Sequence of chain 1.B:
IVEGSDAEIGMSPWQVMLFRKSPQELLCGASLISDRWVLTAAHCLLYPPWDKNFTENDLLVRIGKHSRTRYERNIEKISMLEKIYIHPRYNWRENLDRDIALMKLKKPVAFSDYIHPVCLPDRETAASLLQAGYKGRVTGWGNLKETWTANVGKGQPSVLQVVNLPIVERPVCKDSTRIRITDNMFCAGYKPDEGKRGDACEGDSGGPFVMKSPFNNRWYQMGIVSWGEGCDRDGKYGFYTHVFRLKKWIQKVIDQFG

This small molecule binds to this protein.
Small molecule (SMILES): CC(C)C[C@H](NC(=O)[C@@H](N)CC(=O)O)C(=O)N[C@@H](Cc1ccc(OP(=O)(O)O)cc1)C(=O)N[C@@H](CC(=O)O)C(=O)N[C@@H](Cc1ccc(OP(=O)(O)O)cc1)C(=O)N[C@@H](Cc1ccc(OP(=O)(O)O)cc1)C(=O)N1CCC[C@H]1C=O

Binding-site contacts:
Ligand atom CE1 contacts residue PHE244 of chain 1.B at 3.4 Å (hydrophobic).
Ligand atom OH contacts residue PHE244 of chain 1.B at 3.3 Å.
Ligand atom O2P contacts residue LYS248 of chain 1.B at 3.1 Å (salt-bridge).
Ligand atom O contacts residue ARG245 of chain 1.B at 2.8 Å (salt-bridge).
Ligand atom CB contacts residue LYS248 of chain 1.B at 3.8 Å.
Ligand atom CZ contacts residue ARG98 of chain 1.B at 3.7 Å.
Ligand atom O contacts residue ARG245 of chain 1.B at 3.5 Å.
Ligand atom CE2 contacts residue LYS248 of chain 1.B at 3.8 Å.
Ligand atom CE1 contacts residue ARG98 of chain 1.B at 3.3 Å.
Ligand atom P contacts residue LYS247 of chain 1.B at 3.7 Å.
Ligand atom OD1 contacts residue ASN184 of chain 1.B at 3.5 Å (h-bond).
Ligand atom OD2 contacts residue LEU246 of chain 1.B at 3.6 Å.
Ligand atom CB contacts residue ASN184 of chain 1.B at 3.6 Å.
Ligand atom N contacts residue ARG245 of chain 1.B at 3.0 Å (salt-bridge).
Ligand atom CG contacts residue ASN184 of chain 1.B at 3.8 Å.
Ligand atom C contacts residue ARG245 of chain 1.B at 3.7 Å.
Ligand atom O1P contacts residue ARG89 of chain 1.B at 3.0 Å (salt-bridge).
Ligand atom O2P contacts residue ARG89 of chain 1.B at 2.7 Å (salt-bridge).
Ligand atom OD2 contacts residue ARG98 of chain 1.B at 2.9 Å (salt-bridge).
Ligand atom CZ contacts residue LYS248 of chain 1.B at 3.8 Å.
Ligand atom C contacts residue ARG245 of chain 1.B at 3.7 Å.
Ligand atom O2P contacts residue ARG123 of chain 1.B at 2.5 Å (salt-bridge).
Ligand atom CD2 contacts residue LYS248 of chain 1.B at 3.6 Å.
Ligand atom OD1 contacts residue ARG245 of chain 1.B at 3.7 Å.
Ligand atom OH contacts residue LYS247 of chain 1.B at 3.6 Å (salt-bridge).
Ligand atom O3P contacts residue LYS247 of chain 1.B at 2.6 Å (salt-bridge).
Ligand atom CB contacts residue LEU246 of chain 1.B at 3.7 Å (hydrophobic).
Ligand atom CE1 contacts residue ARG89 of chain 1.B at 3.7 Å.
Ligand atom CD1 contacts residue LYS248 of chain 1.B at 3.6 Å.
Ligand atom P contacts residue ARG89 of chain 1.B at 3.6 Å.
Ligand atom CD1 contacts residue PHE244 of chain 1.B at 3.4 Å (hydrophobic).
Ligand atom CG contacts residue ARG98 of chain 1.B at 3.4 Å.
Ligand atom CB contacts residue ARG245 of chain 1.B at 3.5 Å.
Ligand atom OD1 contacts residue ARG98 of chain 1.B at 2.9 Å (salt-bridge).
Ligand atom CA contacts residue ARG245 of chain 1.B at 3.7 Å.
Ligand atom CZ contacts residue PHE244 of chain 1.B at 3.5 Å (hydrophobic).
Ligand atom CG contacts residue LYS248 of chain 1.B at 3.6 Å.
Ligand atom OH contacts residue ARG98 of chain 1.B at 3.7 Å.
Ligand atom O1P contacts residue LYS248 of chain 1.B at 2.7 Å (salt-bridge).
Ligand atom CD2 contacts residue ARG123 of chain 1.B at 3.4 Å.